Sequence of chain 27.A:
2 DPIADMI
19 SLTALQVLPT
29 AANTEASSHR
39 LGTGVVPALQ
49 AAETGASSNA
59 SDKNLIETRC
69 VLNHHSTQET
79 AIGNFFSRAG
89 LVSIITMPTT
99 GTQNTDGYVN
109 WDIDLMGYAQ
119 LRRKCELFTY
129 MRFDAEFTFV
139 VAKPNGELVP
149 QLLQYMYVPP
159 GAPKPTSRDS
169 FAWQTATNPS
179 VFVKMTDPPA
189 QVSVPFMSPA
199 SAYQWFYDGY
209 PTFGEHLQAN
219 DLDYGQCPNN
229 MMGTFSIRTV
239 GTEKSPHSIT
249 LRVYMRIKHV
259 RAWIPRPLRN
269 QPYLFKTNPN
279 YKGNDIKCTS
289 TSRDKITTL

This small molecule binds to this protein.
Small molecule (SMILES): CCO/N=C/c1ccc(OCC[C@@H](C)CCN2CCN(c3ccncc3)C2=O)cc1

Sequence of chain 27.C:
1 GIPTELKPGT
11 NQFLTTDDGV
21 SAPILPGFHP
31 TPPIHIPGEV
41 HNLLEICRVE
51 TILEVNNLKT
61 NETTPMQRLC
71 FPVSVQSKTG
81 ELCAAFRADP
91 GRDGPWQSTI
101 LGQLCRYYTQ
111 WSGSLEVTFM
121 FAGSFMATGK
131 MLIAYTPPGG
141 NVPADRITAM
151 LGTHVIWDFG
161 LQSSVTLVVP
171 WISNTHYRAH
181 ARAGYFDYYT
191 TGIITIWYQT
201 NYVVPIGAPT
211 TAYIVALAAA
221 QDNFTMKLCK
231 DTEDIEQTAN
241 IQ

Sequence of chain 28.C:
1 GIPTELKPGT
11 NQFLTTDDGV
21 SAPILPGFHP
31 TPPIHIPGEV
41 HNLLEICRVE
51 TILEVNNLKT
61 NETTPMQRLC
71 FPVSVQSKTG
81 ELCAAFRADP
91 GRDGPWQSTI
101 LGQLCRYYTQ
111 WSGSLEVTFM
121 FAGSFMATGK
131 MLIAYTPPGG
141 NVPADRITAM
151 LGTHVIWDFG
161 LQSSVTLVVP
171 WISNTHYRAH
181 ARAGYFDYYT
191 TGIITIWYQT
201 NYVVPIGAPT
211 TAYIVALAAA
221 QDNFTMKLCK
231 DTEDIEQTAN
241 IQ

Binding-site contacts:
Ligand atom CAS contacts residue ASN228 of chain 27.A at 3.5 Å.
Ligand atom CAL contacts residue ILE111 of chain 27.A at 3.9 Å (hydrophobic).
Ligand atom OAC contacts residue LEU113 of chain 27.A at 3.4 Å (h-bond).
Ligand atom CAF contacts residue ASP112 of chain 27.A at 3.9 Å.
Ligand atom CAP contacts residue LEU113 of chain 27.A at 3.6 Å (hydrophobic).
Ligand atom CAG contacts residue ASN228 of chain 27.A at 3.3 Å.
Ligand atom CAR contacts residue ASN228 of chain 27.A at 3.7 Å.
Ligand atom CAE contacts residue GLN202 of chain 27.A at 3.6 Å.
Ligand atom CAN contacts residue PHE135 of chain 27.A at 3.8 Å (hydrophobic).
Ligand atom CAQ contacts residue LEU113 of chain 27.A at 3.6 Å (hydrophobic).
Ligand atom OAC contacts residue ASP112 of chain 27.A at 3.8 Å.
Ligand atom CAR contacts residue TYR201 of chain 27.A at 3.5 Å (hydrophobic).
Ligand atom CAM contacts residue TYR155 of chain 27.A at 3.9 Å (hydrophobic).
Ligand atom CAF contacts residue MET114 of chain 27.A at 3.1 Å (hydrophobic).
Ligand atom CAN contacts residue ILE111 of chain 27.A at 3.8 Å (hydrophobic).
Ligand atom CAJ contacts residue TYR155 of chain 27.A at 3.5 Å (hydrophobic).
Ligand atom CAX contacts residue ASN228 of chain 27.A at 3.8 Å.
Ligand atom CAA contacts residue PRO177 of chain 27.A at 3.2 Å (hydrophobic).
Ligand atom OAW contacts residue MET195 of chain 27.A at 3.4 Å.
Ligand atom CAK contacts residue PHE135 of chain 27.A at 3.3 Å (hydrophobic).
Ligand atom CAD contacts residue PHE137 of chain 27.A at 3.9 Å (hydrophobic).
Ligand atom CAI contacts residue PHE135 of chain 27.A at 3.5 Å (hydrophobic).
Ligand atom CAS contacts residue TYR201 of chain 27.A at 3.9 Å (hydrophobic).
Ligand atom NBD contacts residue ASN228 of chain 27.A at 3.7 Å.
Ligand atom NBD contacts residue TRP203 of chain 27.A at 3.6 Å.
Ligand atom NAT contacts residue TYR155 of chain 27.A at 3.9 Å.
Ligand atom CBA contacts residue ASN228 of chain 27.A at 3.7 Å.
Ligand atom NAU contacts residue MET114 of chain 27.A at 3.9 Å.
Ligand atom CAA contacts residue VAL179 of chain 27.A at 3.5 Å (hydrophobic).
Ligand atom CBA contacts residue TRP203 of chain 27.A at 3.8 Å (hydrophobic).
Ligand atom NBC contacts residue ASN228 of chain 27.A at 3.7 Å.
Ligand atom CAZ contacts residue ILE111 of chain 27.A at 3.9 Å (hydrophobic).
Ligand atom CAH contacts residue MET114 of chain 27.A at 3.5 Å (hydrophobic).
Ligand atom CBB contacts residue LEU113 of chain 27.A at 3.7 Å (hydrophobic).
Ligand atom CAL contacts residue TYR155 of chain 27.A at 3.4 Å (hydrophobic).
Ligand atom CAG contacts residue GLN202 of chain 27.A at 3.5 Å.
Ligand atom CAE contacts residue ASN228 of chain 27.A at 3.6 Å.
Ligand atom CAS contacts residue TRP203 of chain 27.A at 3.4 Å (hydrophobic).
Ligand atom CAG contacts residue TRP203 of chain 27.A at 3.7 Å (hydrophobic).
Ligand atom CAO contacts residue MET230 of chain 27.A at 3.6 Å (hydrophobic).